Sequence of chain 1.M:
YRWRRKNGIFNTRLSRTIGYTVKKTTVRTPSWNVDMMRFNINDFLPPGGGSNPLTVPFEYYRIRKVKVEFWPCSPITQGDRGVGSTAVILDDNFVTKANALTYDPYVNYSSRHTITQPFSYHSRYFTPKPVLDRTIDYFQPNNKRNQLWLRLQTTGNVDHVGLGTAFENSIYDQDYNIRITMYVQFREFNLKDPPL

Sequence of chain 1.L:
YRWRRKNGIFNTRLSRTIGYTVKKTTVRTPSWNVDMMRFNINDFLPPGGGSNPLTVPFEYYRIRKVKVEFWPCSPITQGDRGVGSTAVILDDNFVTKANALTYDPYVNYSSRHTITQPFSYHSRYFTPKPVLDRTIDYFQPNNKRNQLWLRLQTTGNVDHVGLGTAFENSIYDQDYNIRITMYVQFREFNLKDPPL

Binding-site contacts:
Ligand atom OP2 contacts residue TYR121 of chain 1.M at 3.1 Å.
Ligand atom P contacts residue TYR121 of chain 1.M at 4.2 Å.
Ligand atom C2' contacts residue LYS67 of chain 1.M at 3.7 Å.
Ligand atom OP2 contacts residue ARG112 of chain 1.L at 2.5 Å (salt-bridge).
Ligand atom N9 contacts residue TYR125 of chain 1.M at 4.0 Å.
Ligand atom C4 contacts residue TYR125 of chain 1.M at 4.0 Å (hydrophobic).
Ligand atom C2' contacts residue TYR183 of chain 1.M at 3.9 Å (hydrophobic).
Ligand atom OP1 contacts residue ARG13 of chain 1.M at 3.9 Å.
Ligand atom O6 contacts residue SER123 of chain 1.M at 3.9 Å.
Ligand atom O3' contacts residue ARG13 of chain 1.M at 4.0 Å.
Ligand atom OP1 contacts residue TRP71 of chain 1.M at 3.4 Å.
Ligand atom O5' contacts residue TYR183 of chain 1.M at 4.0 Å.
Ligand atom C6 contacts residue TYR125 of chain 1.M at 4.0 Å (hydrophobic).
Ligand atom C2 contacts residue TYR125 of chain 1.M at 3.7 Å (hydrophobic).
Ligand atom C2' contacts residue TYR125 of chain 1.M at 3.8 Å (hydrophobic).
Ligand atom N3 contacts residue TYR125 of chain 1.M at 3.8 Å.
Ligand atom O6 contacts residue TYR125 of chain 1.M at 4.2 Å.
Ligand atom C4' contacts residue ASN11 of chain 1.M at 4.2 Å.
Ligand atom C5 contacts residue LYS67 of chain 1.M at 4.0 Å.
Ligand atom C5 contacts residue TYR125 of chain 1.M at 4.0 Å (hydrophobic).
Ligand atom N7 contacts residue LYS67 of chain 1.M at 3.0 Å (salt-bridge).
Ligand atom C5' contacts residue TRP71 of chain 1.M at 3.7 Å (hydrophobic).
Ligand atom O3' contacts residue THR114 of chain 1.L at 3.8 Å.
Ligand atom C6 contacts residue LYS67 of chain 1.M at 3.8 Å.
Ligand atom N1 contacts residue TYR125 of chain 1.M at 4.0 Å.
Ligand atom OP1 contacts residue THR114 of chain 1.L at 3.6 Å (h-bond).
Ligand atom OP2 contacts residue TYR183 of chain 1.M at 3.2 Å.
Ligand atom O3' contacts residue ASN11 of chain 1.M at 3.5 Å (h-bond).
Ligand atom N2 contacts residue TYR125 of chain 1.M at 3.8 Å.
Ligand atom P contacts residue ARG13 of chain 1.M at 3.4 Å.
Ligand atom C3' contacts residue TYR183 of chain 1.M at 3.7 Å (hydrophobic).
Ligand atom OP2 contacts residue THR114 of chain 1.L at 2.5 Å (h-bond).
Ligand atom C3' contacts residue ARG13 of chain 1.M at 4.1 Å.
Ligand atom OP2 contacts residue ARG13 of chain 1.M at 2.2 Å (salt-bridge).
Ligand atom P contacts residue ARG112 of chain 1.L at 4.0 Å.
Ligand atom P contacts residue THR114 of chain 1.L at 3.4 Å.
Ligand atom C8 contacts residue LYS67 of chain 1.M at 3.3 Å.
Ligand atom OP1 contacts residue LYS6 of chain 1.UA at 3.9 Å.
Ligand atom C8 contacts residue TYR183 of chain 1.M at 3.7 Å (hydrophobic).
Ligand atom O6 contacts residue LYS67 of chain 1.M at 4.1 Å.

Sequence of chain 1.UA:
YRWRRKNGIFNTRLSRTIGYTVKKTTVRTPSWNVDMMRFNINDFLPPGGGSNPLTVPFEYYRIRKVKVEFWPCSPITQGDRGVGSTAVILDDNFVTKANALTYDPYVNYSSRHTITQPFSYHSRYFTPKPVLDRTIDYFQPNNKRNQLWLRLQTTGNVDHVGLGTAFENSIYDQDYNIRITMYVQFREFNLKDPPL

This small molecule binds to this protein.
Small molecule (SMILES): Nc1ccn([C@H]2C[C@H](O[P](=O)(O)OC[C@H]3O[C@@H](n4ccc(N)nc4=O)C[C@@H]3O[P](=O)(O)OC[C@H]3O[C@@H](n4cnc5c(=O)[nH]c(N)nc54)C[C@@H]3O[P](=O)(O)OC[C@H]3O[C@@H](n4cnc5c(=O)[nH]c(N)nc54)C[C@@H]3O)[C@@H](COP(=O)=O)O2)c(=O)n1